Binding-site contacts:
Ligand atom O2A contacts residue MG1 of chain 1.E at 2.7 Å.
Ligand atom O4' contacts residue ARG532 of chain 1.A at 3.0 Å (salt-bridge).
Ligand atom O3' contacts residue TYR670 of chain 1.A at 3.4 Å (h-bond).
Ligand atom O2B contacts residue MG1 of chain 1.E at 1.9 Å.
Ligand atom O3B contacts residue GLN616 of chain 1.A at 3.3 Å (h-bond).
Ligand atom O1B contacts residue TYR670 of chain 1.A at 2.7 Å (h-bond).
Ligand atom C2' contacts residue TYR670 of chain 1.A at 3.4 Å (hydrophobic).
Ligand atom PG contacts residue LYS666 of chain 1.A at 3.5 Å.
Ligand atom PG contacts residue MG1 of chain 1.E at 3.2 Å.
Ligand atom O1G contacts residue ASP613 of chain 1.A at 2.9 Å (salt-bridge).
Ligand atom O3B contacts residue PHE642 of chain 1.A at 3.5 Å.
Ligand atom O2B contacts residue TYR614 of chain 1.A at 2.6 Å (h-bond).
Ligand atom O6 contacts residue GLN667 of chain 1.A at 3.3 Å.
Ligand atom PG contacts residue ARG662 of chain 1.A at 3.2 Å.
Ligand atom O2G contacts residue SER615 of chain 1.A at 3.7 Å.
Ligand atom O3A contacts residue MG1 of chain 1.E at 3.1 Å.
Ligand atom N2 contacts residue TYR674 of chain 1.A at 3.2 Å.
Ligand atom O3B contacts residue LYS666 of chain 1.A at 3.6 Å (salt-bridge).
Ligand atom PG contacts residue GLN616 of chain 1.A at 3.7 Å.
Ligand atom O3B contacts residue MG1 of chain 1.E at 3.3 Å.
Ligand atom O1A contacts residue LYS666 of chain 1.A at 3.1 Å (salt-bridge).
Ligand atom O3G contacts residue ARG662 of chain 1.A at 2.4 Å (salt-bridge).
Ligand atom O2G contacts residue GLN616 of chain 1.A at 3.0 Å (h-bond).
Ligand atom C3' contacts residue TYR670 of chain 1.A at 3.5 Å (hydrophobic).
Ligand atom PA contacts residue LYS666 of chain 1.A at 3.7 Å.
Ligand atom C5' contacts residue ASP814 of chain 1.A at 3.5 Å.
Ligand atom O2B contacts residue ASP814 of chain 1.A at 2.7 Å (salt-bridge).
Ligand atom O3A contacts residue LYS666 of chain 1.A at 3.4 Å (salt-bridge).
Ligand atom O1B contacts residue GLN616 of chain 1.A at 3.4 Å.
Ligand atom O1B contacts residue LEU617 of chain 1.A at 3.3 Å (h-bond).
Ligand atom O3' contacts residue GLU618 of chain 1.A at 3.1 Å.
Ligand atom O1G contacts residue TYR614 of chain 1.A at 3.2 Å (h-bond).
Ligand atom C2' contacts residue GLU618 of chain 1.A at 3.2 Å.
Ligand atom PA contacts residue MG1 of chain 1.E at 3.3 Å.
Ligand atom O1G contacts residue MG1 of chain 1.E at 1.9 Å.
Ligand atom O2B contacts residue GLN616 of chain 1.A at 3.7 Å.
Ligand atom O2G contacts residue ARG662 of chain 1.A at 2.5 Å (salt-bridge).
Ligand atom O3G contacts residue LYS666 of chain 1.A at 2.5 Å (salt-bridge).
Ligand atom PB contacts residue MG1 of chain 1.E at 2.9 Å.
Ligand atom C1' contacts residue ARG532 of chain 1.A at 3.1 Å.

The small molecule below binds the protein below.
Small molecule (SMILES): Nc1nc2c(ncn2[C@H]2C[C@H](O)[C@@H](CO[P](=O)(O)O[P](=O)(O)OP(=O)(O)O)O2)c(=O)[nH]1

Sequence of chain 1.A:
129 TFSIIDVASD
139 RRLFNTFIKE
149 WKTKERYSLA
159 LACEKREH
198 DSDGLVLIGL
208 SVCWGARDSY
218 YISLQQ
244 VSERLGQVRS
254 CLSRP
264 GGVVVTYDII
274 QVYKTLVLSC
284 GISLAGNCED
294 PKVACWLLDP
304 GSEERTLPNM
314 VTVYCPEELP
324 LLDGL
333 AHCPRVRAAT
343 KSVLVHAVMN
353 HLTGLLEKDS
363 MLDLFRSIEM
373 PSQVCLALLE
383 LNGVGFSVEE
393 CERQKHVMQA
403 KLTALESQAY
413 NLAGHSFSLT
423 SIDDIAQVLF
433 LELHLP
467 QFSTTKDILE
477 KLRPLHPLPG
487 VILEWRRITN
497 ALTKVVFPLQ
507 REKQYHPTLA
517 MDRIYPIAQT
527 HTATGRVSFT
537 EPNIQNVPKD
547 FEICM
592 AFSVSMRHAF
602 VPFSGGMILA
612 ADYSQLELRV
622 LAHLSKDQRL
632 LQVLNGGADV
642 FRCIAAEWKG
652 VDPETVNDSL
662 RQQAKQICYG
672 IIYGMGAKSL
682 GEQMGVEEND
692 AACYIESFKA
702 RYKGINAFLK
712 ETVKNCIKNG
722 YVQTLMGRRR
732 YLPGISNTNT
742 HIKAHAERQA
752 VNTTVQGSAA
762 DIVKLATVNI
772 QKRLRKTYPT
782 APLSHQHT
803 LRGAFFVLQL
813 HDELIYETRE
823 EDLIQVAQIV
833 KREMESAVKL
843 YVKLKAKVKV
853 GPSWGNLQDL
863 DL